Binding-site contacts:
Ligand atom C10 contacts residue DMS1 of chain 1.H at 3.5 Å.
Ligand atom C10 contacts residue GLY80 of chain 1.A at 3.9 Å.
Ligand atom C9 contacts residue PHE194 of chain 1.A at 3.7 Å (hydrophobic).
Ligand atom C10 contacts residue ASP219 of chain 1.A at 4.1 Å.
Ligand atom C4 contacts residue GLY80 of chain 1.A at 3.6 Å.
Ligand atom C contacts residue ILE300 of chain 1.A at 3.7 Å (hydrophobic).
Ligand atom C3 contacts residue THR222 of chain 1.A at 3.9 Å.
Ligand atom N contacts residue GLY80 of chain 1.A at 3.3 Å.
Ligand atom C9 contacts residue ASP219 of chain 1.A at 3.5 Å.
Ligand atom C3 contacts residue ILE304 of chain 1.A at 3.8 Å (hydrophobic).
Ligand atom C4 contacts residue ILE300 of chain 1.A at 4.1 Å (hydrophobic).
Ligand atom C5 contacts residue ASP81 of chain 1.A at 3.9 Å.
Ligand atom C9 contacts residue DMS1 of chain 1.H at 4.0 Å.
Ligand atom N2 contacts residue GLY37 of chain 1.A at 3.1 Å (h-bond).
Ligand atom C8 contacts residue ILE304 of chain 1.A at 3.8 Å (hydrophobic).
Ligand atom C1 contacts residue ILE300 of chain 1.A at 4.0 Å (hydrophobic).
Ligand atom C5 contacts residue GLY80 of chain 1.A at 3.1 Å.
Ligand atom N contacts residue ILE304 of chain 1.A at 3.8 Å.
Ligand atom C9 contacts residue GLY37 of chain 1.A at 3.4 Å.
Ligand atom C7 contacts residue THR222 of chain 1.A at 3.4 Å.
Ligand atom N1 contacts residue ILE304 of chain 1.A at 3.6 Å.
Ligand atom C1 contacts residue TYR226 of chain 1.A at 3.7 Å (hydrophobic).
Ligand atom N1 contacts residue THR222 of chain 1.A at 2.8 Å (h-bond).
Ligand atom N2 contacts residue ASP219 of chain 1.A at 3.8 Å.
Ligand atom C9 contacts residue ILE217 of chain 1.A at 3.8 Å (hydrophobic).
Ligand atom C6 contacts residue ILE304 of chain 1.A at 3.5 Å (hydrophobic).
Ligand atom C4 contacts residue ILE304 of chain 1.A at 4.0 Å (hydrophobic).
Ligand atom N2 contacts residue DMS1 of chain 1.H at 3.1 Å.
Ligand atom C6 contacts residue ASP219 of chain 1.A at 4.3 Å.
Ligand atom C5 contacts residue ILE300 of chain 1.A at 3.7 Å (hydrophobic).
Ligand atom C7 contacts residue ILE304 of chain 1.A at 4.0 Å (hydrophobic).
Ligand atom C8 contacts residue ILE217 of chain 1.A at 3.9 Å (hydrophobic).
Ligand atom C6 contacts residue THR222 of chain 1.A at 3.5 Å.
Ligand atom C4 contacts residue ASP81 of chain 1.A at 4.0 Å.
Ligand atom C contacts residue GLY80 of chain 1.A at 3.6 Å.
Ligand atom C2 contacts residue TYR226 of chain 1.A at 3.8 Å (hydrophobic).
Ligand atom C8 contacts residue ASP219 of chain 1.A at 3.5 Å.
Ligand atom C7 contacts residue ASP219 of chain 1.A at 3.3 Å.
Ligand atom C6 contacts residue GLY80 of chain 1.A at 4.2 Å.
Ligand atom C2 contacts residue THR222 of chain 1.A at 4.1 Å.

A small-molecule ligand and the protein it binds are described below.
Small molecule (SMILES): c1ccc2[nH]c([C@H]3CCNC3)nc2c1

Sequence of chain 1.A:
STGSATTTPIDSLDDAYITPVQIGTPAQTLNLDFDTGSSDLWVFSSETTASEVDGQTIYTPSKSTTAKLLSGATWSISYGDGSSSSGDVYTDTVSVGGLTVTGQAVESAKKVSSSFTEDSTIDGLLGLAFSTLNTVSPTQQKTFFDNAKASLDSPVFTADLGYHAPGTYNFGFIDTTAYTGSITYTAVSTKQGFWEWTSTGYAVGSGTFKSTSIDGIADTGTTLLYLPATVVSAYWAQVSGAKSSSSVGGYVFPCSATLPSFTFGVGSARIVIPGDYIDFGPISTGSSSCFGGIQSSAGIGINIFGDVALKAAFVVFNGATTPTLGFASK